Binding-site contacts:
Ligand atom BR1 contacts residue TRP150 of chain 1.A at 2.7 Å.
Ligand atom BR1 contacts residue GLY15 of chain 1.A at 4.1 Å.
Ligand atom BR1 contacts residue PHE116 of chain 1.A at 4.5 Å.
Ligand atom BR1 contacts residue VAL16 of chain 1.A at 3.7 Å.
Ligand atom BR1 contacts residue TYR14 of chain 1.A at 4.0 Å.
Ligand atom BR1 contacts residue ILE13 of chain 1.A at 4.3 Å.

Sequence of chain 1.A:
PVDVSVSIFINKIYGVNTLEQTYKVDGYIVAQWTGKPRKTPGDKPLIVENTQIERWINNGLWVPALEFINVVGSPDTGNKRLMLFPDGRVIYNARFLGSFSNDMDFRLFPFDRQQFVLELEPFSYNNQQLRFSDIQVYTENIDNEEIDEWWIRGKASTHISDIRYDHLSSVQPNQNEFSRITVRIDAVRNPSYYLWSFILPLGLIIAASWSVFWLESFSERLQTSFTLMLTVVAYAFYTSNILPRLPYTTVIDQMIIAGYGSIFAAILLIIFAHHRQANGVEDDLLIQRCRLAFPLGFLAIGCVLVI

This protein binds this small molecule.
Small molecule (SMILES): CN(C)CCCN1c2ccccc2Sc2ccc(Br)cc21